This small molecule binds to this protein.
Small molecule (SMILES): Nc1ncnc2c1ncn2[C@@H]1O[C@H](CO[P](=O)(O)C[P](=O)(O)OP(=O)(O)O)[C@@H](O)[C@H]1O

Binding-site contacts:
Ligand atom O2B contacts residue MG1 of chain 1.C at 2.1 Å.
Ligand atom O1G contacts residue ASP351 of chain 1.A at 3.3 Å (salt-bridge).
Ligand atom O5' contacts residue CMA1 of chain 1.E at 1.9 Å (h-bond).
Ligand atom C5' contacts residue CMA1 of chain 1.E at 2.0 Å.
Ligand atom PB contacts residue MG1 of chain 1.C at 3.2 Å.
Ligand atom N3 contacts residue VAL247 of chain 1.A at 3.4 Å.
Ligand atom PG contacts residue ASP253 of chain 1.A at 3.5 Å.
Ligand atom PA contacts residue CMA1 of chain 1.E at 2.3 Å.
Ligand atom O1A contacts residue ASP351 of chain 1.A at 3.1 Å (salt-bridge).
Ligand atom N1 contacts residue MET273 of chain 1.A at 2.9 Å (h-bond).
Ligand atom O2' contacts residue GLY347 of chain 1.A at 3.2 Å (h-bond).
Ligand atom O2' contacts residue SER254 of chain 1.A at 3.5 Å.
Ligand atom O1G contacts residue ASP253 of chain 1.A at 3.0 Å (salt-bridge).
Ligand atom C3A contacts residue SER249 of chain 1.A at 3.5 Å.
Ligand atom O2A contacts residue CMA1 of chain 1.E at 2.1 Å (h-bond).
Ligand atom O1A contacts residue MG1 of chain 1.C at 2.2 Å.
Ligand atom N6 contacts residue MET273 of chain 1.A at 2.8 Å (h-bond).
Ligand atom O1G contacts residue LYS443 of chain 1.A at 2.6 Å (salt-bridge).
Ligand atom C4' contacts residue CMA1 of chain 1.E at 3.5 Å.
Ligand atom PA contacts residue MG1 of chain 1.C at 3.3 Å.
Ligand atom O3G contacts residue LYS443 of chain 1.A at 3.4 Å.
Ligand atom O1B contacts residue SER249 of chain 1.A at 2.5 Å (h-bond).
Ligand atom O1A contacts residue LYS443 of chain 1.A at 3.2 Å (salt-bridge).
Ligand atom O2G contacts residue ILE252 of chain 1.A at 3.4 Å (h-bond).
Ligand atom O2B contacts residue ASP253 of chain 1.A at 2.8 Å (salt-bridge).
Ligand atom O2G contacts residue LYS423 of chain 1.A at 2.8 Å (salt-bridge).
Ligand atom O1B contacts residue SER254 of chain 1.A at 2.9 Å (h-bond).
Ligand atom O1A contacts residue CMA1 of chain 1.E at 2.7 Å (h-bond).
Ligand atom C2' contacts residue VAL247 of chain 1.A at 3.4 Å (hydrophobic).
Ligand atom O3' contacts residue TYR348 of chain 1.A at 3.1 Å (h-bond).
Ligand atom O3B contacts residue GLY251 of chain 1.A at 3.2 Å.
Ligand atom C2 contacts residue LEU248 of chain 1.A at 3.2 Å (hydrophobic).
Ligand atom O1G contacts residue MG1 of chain 1.C at 2.4 Å.
Ligand atom O2' contacts residue VAL247 of chain 1.A at 2.6 Å (h-bond).
Ligand atom O4' contacts residue LEU330 of chain 1.A at 3.5 Å.
Ligand atom O3' contacts residue GLY347 of chain 1.A at 2.7 Å.
Ligand atom O2G contacts residue ASP253 of chain 1.A at 3.4 Å (salt-bridge).
Ligand atom PB contacts residue SER249 of chain 1.A at 3.4 Å.
Ligand atom PG contacts residue MG1 of chain 1.C at 3.5 Å.
Ligand atom O1G contacts residue LYS423 of chain 1.A at 3.4 Å (salt-bridge).

Sequence of chain 1.A:
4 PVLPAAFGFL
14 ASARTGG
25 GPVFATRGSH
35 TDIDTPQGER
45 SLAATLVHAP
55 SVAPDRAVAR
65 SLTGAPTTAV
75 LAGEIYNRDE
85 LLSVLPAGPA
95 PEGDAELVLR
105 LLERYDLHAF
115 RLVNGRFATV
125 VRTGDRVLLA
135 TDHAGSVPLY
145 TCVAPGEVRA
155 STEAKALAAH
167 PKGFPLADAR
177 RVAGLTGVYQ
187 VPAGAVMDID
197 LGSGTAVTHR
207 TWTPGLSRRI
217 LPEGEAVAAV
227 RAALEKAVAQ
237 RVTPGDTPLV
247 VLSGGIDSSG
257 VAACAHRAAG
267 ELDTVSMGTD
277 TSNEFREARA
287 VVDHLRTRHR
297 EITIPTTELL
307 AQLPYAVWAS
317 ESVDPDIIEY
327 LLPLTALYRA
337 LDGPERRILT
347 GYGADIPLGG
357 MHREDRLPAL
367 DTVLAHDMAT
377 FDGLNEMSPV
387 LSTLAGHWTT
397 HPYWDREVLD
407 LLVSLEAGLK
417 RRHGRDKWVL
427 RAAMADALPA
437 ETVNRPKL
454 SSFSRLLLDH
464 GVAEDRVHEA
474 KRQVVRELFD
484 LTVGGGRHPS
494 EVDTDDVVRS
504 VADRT